Binding-site contacts:
Ligand atom C7 contacts residue ASN341 of chain 2.A at 3.1 Å.
Ligand atom C5 contacts residue PHE337 of chain 2.A at 4.3 Å (hydrophobic).
Ligand atom C1 contacts residue SER338 of chain 2.A at 3.9 Å.
Ligand atom O7 contacts residue GLY336 of chain 2.A at 4.4 Å.
Ligand atom C5 contacts residue ASN341 of chain 2.A at 3.7 Å.
Ligand atom C6 contacts residue SER338 of chain 2.A at 4.2 Å.
Ligand atom N2 contacts residue GLY336 of chain 2.A at 4.4 Å.
Ligand atom C5 contacts residue ASN341 of chain 2.A at 4.4 Å.
Ligand atom O7 contacts residue ASN342 of chain 2.A at 3.5 Å (h-bond).
Ligand atom O7 contacts residue ASN341 of chain 2.A at 4.0 Å.
Ligand atom O4 contacts residue GLY336 of chain 2.A at 4.2 Å.
Ligand atom O5 contacts residue ASN341 of chain 2.A at 2.4 Å (h-bond).
Ligand atom O5 contacts residue SER338 of chain 2.A at 3.5 Å.
Ligand atom C6 contacts residue ASP340 of chain 2.A at 4.5 Å.
Ligand atom O5 contacts residue SER338 of chain 2.A at 4.3 Å.
Ligand atom C6 contacts residue SER338 of chain 2.A at 3.8 Å.
Ligand atom C1 contacts residue ASN341 of chain 2.A at 1.4 Å.
Ligand atom C3 contacts residue ASN341 of chain 2.A at 3.8 Å.
Ligand atom C1 contacts residue GLY336 of chain 2.A at 4.5 Å.
Ligand atom C8 contacts residue ASN341 of chain 2.A at 3.2 Å.
Ligand atom O7 contacts residue ILE344 of chain 2.A at 4.3 Å.
Ligand atom C2 contacts residue ASN341 of chain 2.A at 2.5 Å.
Ligand atom C5 contacts residue SER338 of chain 2.A at 3.9 Å.
Ligand atom C4 contacts residue ASN341 of chain 2.A at 4.3 Å.
Ligand atom C6 contacts residue ASN341 of chain 2.A at 4.4 Å.
Ligand atom C7 contacts residue ASN342 of chain 2.A at 4.5 Å.
Ligand atom N2 contacts residue ASN341 of chain 2.A at 2.8 Å (h-bond).
Ligand atom C6 contacts residue PHE337 of chain 2.A at 3.8 Å (hydrophobic).
Ligand atom O7 contacts residue SER343 of chain 2.A at 4.4 Å.
Ligand atom C3 contacts residue GLY336 of chain 2.A at 4.2 Å.

Sequence of chain 2.A:
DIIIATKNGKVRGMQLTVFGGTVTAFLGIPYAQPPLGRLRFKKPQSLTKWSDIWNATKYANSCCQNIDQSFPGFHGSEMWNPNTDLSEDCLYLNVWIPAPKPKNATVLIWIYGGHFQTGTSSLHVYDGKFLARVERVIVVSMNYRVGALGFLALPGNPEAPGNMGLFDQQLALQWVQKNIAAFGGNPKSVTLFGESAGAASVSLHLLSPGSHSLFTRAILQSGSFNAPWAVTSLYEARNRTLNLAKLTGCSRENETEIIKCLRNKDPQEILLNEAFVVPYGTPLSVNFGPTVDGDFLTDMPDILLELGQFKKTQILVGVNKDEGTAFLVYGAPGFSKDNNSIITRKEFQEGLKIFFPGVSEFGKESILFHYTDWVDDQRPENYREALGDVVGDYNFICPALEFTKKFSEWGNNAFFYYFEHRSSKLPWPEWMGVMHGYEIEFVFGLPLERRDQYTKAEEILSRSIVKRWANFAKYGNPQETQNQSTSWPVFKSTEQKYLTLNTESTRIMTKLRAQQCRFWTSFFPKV

A small-molecule ligand and the protein it binds are described below.
Small molecule (SMILES): CC(=O)N[C@H]1[C@H](O[C@H]2[C@H](O)[C@@H](NC(C)=O)CO[C@@H]2CO[C@H]2O[C@@H](C)[C@@H](O)[C@@H](O)[C@@H]2O)O[C@H](CO)[C@@H](O)[C@@H]1O